The small molecule below binds the protein below.
Small molecule (SMILES): CC(=O)N[C@@H]1[C@@H](O)[C@H](O)[C@@H](CO)O[C@H]1O

Binding-site contacts:
Ligand atom C7 contacts residue GLU246 of chain 1.C at 4.0 Å.
Ligand atom C2 contacts residue ASN248 of chain 1.C at 2.5 Å.
Ligand atom C7 contacts residue ASN248 of chain 1.C at 3.3 Å.
Ligand atom C8 contacts residue GLU246 of chain 1.C at 3.3 Å.
Ligand atom C5 contacts residue ASN248 of chain 1.C at 3.6 Å.
Ligand atom N2 contacts residue GLU246 of chain 1.C at 4.0 Å.
Ligand atom O5 contacts residue ASN248 of chain 1.C at 2.2 Å (h-bond).
Ligand atom C1 contacts residue ASN248 of chain 1.C at 1.4 Å.
Ligand atom C4 contacts residue ASN248 of chain 1.C at 4.2 Å.
Ligand atom C8 contacts residue PHE247 of chain 1.C at 4.5 Å (hydrophobic).
Ligand atom O7 contacts residue ASN248 of chain 1.C at 3.1 Å (h-bond).
Ligand atom N2 contacts residue ASN248 of chain 1.C at 3.0 Å (h-bond).
Ligand atom C8 contacts residue ASN248 of chain 1.C at 4.2 Å.
Ligand atom C3 contacts residue ASN248 of chain 1.C at 3.8 Å.

Sequence of chain 1.C:
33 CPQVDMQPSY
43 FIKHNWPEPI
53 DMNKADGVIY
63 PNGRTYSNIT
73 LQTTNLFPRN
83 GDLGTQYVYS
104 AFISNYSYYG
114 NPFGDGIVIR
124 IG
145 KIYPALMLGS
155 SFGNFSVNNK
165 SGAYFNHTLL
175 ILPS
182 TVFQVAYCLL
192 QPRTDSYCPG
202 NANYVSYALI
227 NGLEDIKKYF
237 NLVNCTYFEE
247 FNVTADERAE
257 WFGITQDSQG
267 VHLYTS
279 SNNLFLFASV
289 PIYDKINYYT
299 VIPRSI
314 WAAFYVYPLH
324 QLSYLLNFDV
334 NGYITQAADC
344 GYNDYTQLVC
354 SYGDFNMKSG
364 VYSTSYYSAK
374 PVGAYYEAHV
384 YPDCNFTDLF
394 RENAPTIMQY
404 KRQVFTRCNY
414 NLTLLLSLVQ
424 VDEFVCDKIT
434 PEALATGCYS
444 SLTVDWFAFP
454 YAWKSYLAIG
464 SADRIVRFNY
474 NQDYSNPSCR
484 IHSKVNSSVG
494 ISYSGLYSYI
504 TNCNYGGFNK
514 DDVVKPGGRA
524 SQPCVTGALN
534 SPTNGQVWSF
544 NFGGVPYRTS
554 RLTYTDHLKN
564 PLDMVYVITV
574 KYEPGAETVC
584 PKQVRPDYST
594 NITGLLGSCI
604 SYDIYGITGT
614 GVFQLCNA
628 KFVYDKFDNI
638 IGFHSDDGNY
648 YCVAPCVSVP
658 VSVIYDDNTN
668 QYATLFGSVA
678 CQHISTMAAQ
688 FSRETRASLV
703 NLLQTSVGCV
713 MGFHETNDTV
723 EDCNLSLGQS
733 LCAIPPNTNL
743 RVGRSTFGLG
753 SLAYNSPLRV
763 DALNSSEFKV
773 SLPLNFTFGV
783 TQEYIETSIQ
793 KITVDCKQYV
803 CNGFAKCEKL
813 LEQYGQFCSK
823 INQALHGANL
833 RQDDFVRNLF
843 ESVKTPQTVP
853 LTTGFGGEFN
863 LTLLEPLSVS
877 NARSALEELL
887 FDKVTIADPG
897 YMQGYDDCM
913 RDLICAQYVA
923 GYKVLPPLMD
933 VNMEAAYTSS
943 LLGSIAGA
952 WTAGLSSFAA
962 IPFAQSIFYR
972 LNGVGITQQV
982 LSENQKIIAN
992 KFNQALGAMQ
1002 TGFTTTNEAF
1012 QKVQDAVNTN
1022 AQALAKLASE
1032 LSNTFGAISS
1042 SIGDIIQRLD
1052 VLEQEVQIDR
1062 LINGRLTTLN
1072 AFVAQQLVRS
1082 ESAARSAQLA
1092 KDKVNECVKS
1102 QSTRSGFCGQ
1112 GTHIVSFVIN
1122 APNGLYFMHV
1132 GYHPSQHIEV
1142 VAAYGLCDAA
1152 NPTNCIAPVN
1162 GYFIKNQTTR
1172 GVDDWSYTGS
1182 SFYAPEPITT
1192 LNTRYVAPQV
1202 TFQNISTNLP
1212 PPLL